Binding-site contacts:
Ligand atom C19 contacts residue PRO492 of chain 1.B at 3.7 Å (hydrophobic).
Ligand atom C6 contacts residue THR220 of chain 1.B at 3.6 Å.
Ligand atom C11 contacts residue ARG112 of chain 1.B at 3.5 Å.
Ligand atom C10 contacts residue THR219 of chain 1.B at 3.8 Å.
Ligand atom C23 contacts residue PHE114 of chain 1.B at 3.4 Å (hydrophobic).
Ligand atom N5 contacts residue THR254 of chain 1.B at 3.5 Å.
Ligand atom C6 contacts residue THR254 of chain 1.B at 3.8 Å.
Ligand atom N2 contacts residue ARG112 of chain 1.B at 3.7 Å.
Ligand atom N7 contacts residue PRO492 of chain 1.B at 3.4 Å.
Ligand atom C4 contacts residue THR254 of chain 1.B at 3.7 Å.
Ligand atom C13 contacts residue THR254 of chain 1.B at 3.2 Å.
Ligand atom C4 contacts residue THR220 of chain 1.B at 3.8 Å.
Ligand atom C18 contacts residue LYS493 of chain 1.B at 3.7 Å.
Ligand atom N5 contacts residue THR220 of chain 1.B at 3.7 Å.
Ligand atom N5 contacts residue GLU251 of chain 1.B at 3.6 Å.
Ligand atom C19 contacts residue THR220 of chain 1.B at 3.3 Å.
Ligand atom C12 contacts residue GLU111 of chain 1.B at 3.7 Å.
Ligand atom C11 contacts residue GLU111 of chain 1.B at 3.8 Å.
Ligand atom C12 contacts residue PHE114 of chain 1.B at 3.3 Å (hydrophobic).
Ligand atom C11 contacts residue HIS115 of chain 1.B at 3.8 Å.
Ligand atom N7 contacts residue GLU251 of chain 1.B at 2.9 Å (salt-bridge).
Ligand atom C13 contacts residue GLU250 of chain 1.B at 3.6 Å.
Ligand atom N2 contacts residue THR220 of chain 1.B at 3.8 Å.
Ligand atom N22 contacts residue PHE114 of chain 1.B at 2.8 Å (h-bond).
Ligand atom CL2 contacts residue GLN496 of chain 1.B at 3.5 Å.
Ligand atom C3 contacts residue THR220 of chain 1.B at 3.8 Å.
Ligand atom C15 contacts residue ARG112 of chain 1.B at 3.6 Å.
Ligand atom C23 contacts residue GLU250 of chain 1.B at 3.5 Å.
Ligand atom CL1 contacts residue GLN258 of chain 1.B at 3.7 Å.
Ligand atom N22 contacts residue GLU111 of chain 1.B at 2.8 Å (salt-bridge).
Ligand atom C1 contacts residue THR220 of chain 1.B at 3.7 Å.
Ligand atom CL2 contacts residue GLN258 of chain 1.B at 3.5 Å.
Ligand atom CL2 contacts residue LEU255 of chain 1.B at 3.5 Å.
Ligand atom N22 contacts residue THR109 of chain 1.B at 3.1 Å (h-bond).
Ligand atom CL1 contacts residue ARG112 of chain 1.B at 3.6 Å.
Ligand atom C17 contacts residue LYS493 of chain 1.B at 3.8 Å.
Ligand atom CL1 contacts residue THR254 of chain 1.B at 3.3 Å.
Ligand atom C11 contacts residue PHE114 of chain 1.B at 3.2 Å (hydrophobic).
Ligand atom C14 contacts residue THR254 of chain 1.B at 3.7 Å.
Ligand atom CL1 contacts residue LEU255 of chain 1.B at 3.6 Å.

This small molecule binds to this protein.
Small molecule (SMILES): CC1(N)CCN(c2cnc(-c3cccc(Cl)c3Cl)c(N)n2)CC1

Sequence of chain 1.B:
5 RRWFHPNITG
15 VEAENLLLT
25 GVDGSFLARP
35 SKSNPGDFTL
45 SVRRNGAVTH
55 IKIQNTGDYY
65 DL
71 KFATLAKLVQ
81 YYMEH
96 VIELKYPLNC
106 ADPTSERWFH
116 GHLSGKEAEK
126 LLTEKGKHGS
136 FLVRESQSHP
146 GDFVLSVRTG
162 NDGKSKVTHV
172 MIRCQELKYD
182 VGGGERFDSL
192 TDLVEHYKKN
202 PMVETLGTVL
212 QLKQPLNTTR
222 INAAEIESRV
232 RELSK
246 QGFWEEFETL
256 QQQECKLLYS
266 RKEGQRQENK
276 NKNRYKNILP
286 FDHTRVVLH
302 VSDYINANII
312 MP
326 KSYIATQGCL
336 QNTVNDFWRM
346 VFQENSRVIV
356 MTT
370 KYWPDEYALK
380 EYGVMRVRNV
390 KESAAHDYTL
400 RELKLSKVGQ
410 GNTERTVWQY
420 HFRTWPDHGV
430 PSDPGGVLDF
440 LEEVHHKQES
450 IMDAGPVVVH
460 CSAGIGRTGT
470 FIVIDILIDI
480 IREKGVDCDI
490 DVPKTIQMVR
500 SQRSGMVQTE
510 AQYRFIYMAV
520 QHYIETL